Sequence of chain 1.H:
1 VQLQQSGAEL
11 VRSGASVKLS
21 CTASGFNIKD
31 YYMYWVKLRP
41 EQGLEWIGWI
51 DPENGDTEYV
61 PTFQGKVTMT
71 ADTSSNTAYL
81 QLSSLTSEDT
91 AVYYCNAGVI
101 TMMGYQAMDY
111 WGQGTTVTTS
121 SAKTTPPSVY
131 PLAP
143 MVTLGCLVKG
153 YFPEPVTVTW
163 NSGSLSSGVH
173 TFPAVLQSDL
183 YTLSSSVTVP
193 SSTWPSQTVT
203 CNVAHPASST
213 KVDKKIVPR

Sequence of chain 1.G:
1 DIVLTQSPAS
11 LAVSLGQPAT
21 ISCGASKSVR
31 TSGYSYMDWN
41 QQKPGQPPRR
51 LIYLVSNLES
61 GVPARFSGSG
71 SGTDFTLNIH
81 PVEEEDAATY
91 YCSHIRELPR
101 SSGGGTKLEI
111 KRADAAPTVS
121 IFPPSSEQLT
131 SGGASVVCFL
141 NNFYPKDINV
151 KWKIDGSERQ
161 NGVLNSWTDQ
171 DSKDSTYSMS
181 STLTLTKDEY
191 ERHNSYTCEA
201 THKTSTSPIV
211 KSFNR

Binding-site contacts:
Ligand atom CE contacts residue GLU58 of chain 1.H at 3.4 Å.
Ligand atom CG2 contacts residue ARG100 of chain 1.G at 3.7 Å.
Ligand atom OE1 contacts residue ILE100 of chain 1.H at 3.5 Å.
Ligand atom CD contacts residue TYR36 of chain 1.G at 3.6 Å (hydrophobic).
Ligand atom O contacts residue ARG100 of chain 1.G at 2.8 Å (salt-bridge).
Ligand atom O contacts residue ILE100 of chain 1.H at 2.8 Å (h-bond).
Ligand atom CB contacts residue MET102 of chain 1.H at 3.6 Å (hydrophobic).
Ligand atom CD contacts residue TYR36 of chain 1.G at 3.5 Å (hydrophobic).
Ligand atom C contacts residue ARG100 of chain 1.G at 3.1 Å.
Ligand atom N contacts residue TYR32 of chain 1.H at 2.8 Å (h-bond).
Ligand atom OE2 contacts residue TYR36 of chain 1.G at 3.4 Å (h-bond).
Ligand atom CA contacts residue TRP49 of chain 1.H at 3.5 Å (hydrophobic).
Ligand atom O contacts residue MET102 of chain 1.H at 2.9 Å (h-bond).
Ligand atom NZ contacts residue GLU58 of chain 1.H at 3.1 Å.
Ligand atom CD contacts residue GLU58 of chain 1.H at 3.6 Å.
Ligand atom C contacts residue TYR32 of chain 1.H at 3.7 Å (hydrophobic).
Ligand atom CD contacts residue TYR32 of chain 1.H at 3.5 Å (hydrophobic).
Ligand atom NZ contacts residue ARG96 of chain 1.G at 3.1 Å (salt-bridge).
Ligand atom O contacts residue VAL99 of chain 1.H at 3.5 Å.
Ligand atom CE contacts residue TYR31 of chain 1.H at 3.3 Å (hydrophobic).
Ligand atom CA contacts residue ARG100 of chain 1.G at 3.4 Å.
Ligand atom O contacts residue TYR34 of chain 1.H at 2.5 Å (h-bond).
Ligand atom N contacts residue TYR32 of chain 1.H at 3.6 Å.
Ligand atom CA contacts residue ILE100 of chain 1.H at 3.1 Å (hydrophobic).
Ligand atom CA contacts residue TYR32 of chain 1.H at 3.1 Å (hydrophobic).
Ligand atom O contacts residue TYR32 of chain 1.H at 3.5 Å (h-bond).
Ligand atom N contacts residue ILE100 of chain 1.H at 3.4 Å (h-bond).
Ligand atom CB contacts residue ILE100 of chain 1.H at 2.8 Å (hydrophobic).
Ligand atom CE contacts residue ILE95 of chain 1.G at 3.3 Å (hydrophobic).
Ligand atom C contacts residue TYR34 of chain 1.H at 3.5 Å (hydrophobic).
Ligand atom NZ contacts residue GLU53 of chain 1.H at 3.0 Å (salt-bridge).
Ligand atom NZ contacts residue LYS29 of chain 1.H at 3.0 Å (salt-bridge).
Ligand atom N contacts residue TYR32 of chain 1.H at 3.5 Å.
Ligand atom CA contacts residue MET102 of chain 1.H at 3.6 Å (hydrophobic).
Ligand atom NZ contacts residue TYR31 of chain 1.H at 3.4 Å (h-bond).
Ligand atom CE contacts residue ARG96 of chain 1.G at 3.7 Å.
Ligand atom OE1 contacts residue TYR36 of chain 1.G at 3.3 Å (h-bond).
Ligand atom C contacts residue TYR32 of chain 1.H at 3.5 Å (hydrophobic).
Ligand atom NZ contacts residue ASP51 of chain 1.H at 3.1 Å (salt-bridge).
Ligand atom C contacts residue MET102 of chain 1.H at 3.6 Å (hydrophobic).

The protein below binds the small molecule below.
Small molecule (SMILES): CC(C)[C@H](NC(=O)CNC(=O)[C@H](CCCCN)NC(=O)[C@H](CCCCN)NC(=O)[C@@H]1CCCN1)C(=O)N[C@@H](CCC(=O)O)C(=O)N[C@@H](CCCCN)C(=O)N[C@@H](Cc1ccc(O)cc1)C(=O)O